Sequence of chain 1.B:
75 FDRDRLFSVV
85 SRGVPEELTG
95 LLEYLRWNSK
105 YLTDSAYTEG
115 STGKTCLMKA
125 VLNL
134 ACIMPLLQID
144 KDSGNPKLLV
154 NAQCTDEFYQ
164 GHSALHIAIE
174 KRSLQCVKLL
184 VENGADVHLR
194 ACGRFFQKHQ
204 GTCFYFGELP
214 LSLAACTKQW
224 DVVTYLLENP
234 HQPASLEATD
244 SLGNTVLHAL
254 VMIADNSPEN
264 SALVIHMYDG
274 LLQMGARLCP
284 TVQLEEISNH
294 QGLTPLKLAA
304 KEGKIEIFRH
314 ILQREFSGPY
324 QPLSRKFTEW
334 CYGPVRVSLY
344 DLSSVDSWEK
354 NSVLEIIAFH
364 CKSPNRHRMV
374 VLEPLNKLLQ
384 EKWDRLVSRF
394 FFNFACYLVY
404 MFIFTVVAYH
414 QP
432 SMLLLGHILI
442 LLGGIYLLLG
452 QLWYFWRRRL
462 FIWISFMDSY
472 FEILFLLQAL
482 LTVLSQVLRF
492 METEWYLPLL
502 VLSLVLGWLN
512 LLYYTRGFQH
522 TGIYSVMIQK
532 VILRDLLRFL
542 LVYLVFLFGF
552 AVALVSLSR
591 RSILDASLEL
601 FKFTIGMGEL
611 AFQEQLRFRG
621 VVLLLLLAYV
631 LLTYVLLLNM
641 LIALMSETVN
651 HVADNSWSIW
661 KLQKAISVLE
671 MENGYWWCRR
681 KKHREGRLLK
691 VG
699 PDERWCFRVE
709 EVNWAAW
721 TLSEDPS

The protein below binds the small molecule below.
Small molecule (SMILES): C=C(C)[C@@H]1CCC(C)=C[C@H]1c1c(O)cc(CCCCC)cc1O

Binding-site contacts:
Ligand atom C05 contacts residue LEU637 of chain 1.B at 3.8 Å (hydrophobic).
Ligand atom C21 contacts residue LEU534 of chain 1.B at 3.7 Å (hydrophobic).
Ligand atom C17 contacts residue LEU537 of chain 1.B at 3.0 Å (hydrophobic).
Ligand atom C20 contacts residue LEU537 of chain 1.B at 3.4 Å (hydrophobic).
Ligand atom C06 contacts residue LEU637 of chain 1.B at 4.0 Å (hydrophobic).
Ligand atom O02 contacts residue LEU537 of chain 1.B at 2.6 Å (h-bond).
Ligand atom C12 contacts residue LEU537 of chain 1.B at 3.2 Å (hydrophobic).
Ligand atom C05 contacts residue TYR634 of chain 1.A at 3.8 Å (hydrophobic).
Ligand atom O01 contacts residue VAL635 of chain 1.A at 4.2 Å.
Ligand atom C16 contacts residue VAL635 of chain 1.A at 3.9 Å (hydrophobic).
Ligand atom C17 contacts residue LEU541 of chain 1.B at 3.9 Å (hydrophobic).
Ligand atom C22 contacts residue VAL635 of chain 1.A at 3.9 Å (hydrophobic).
Ligand atom C17 contacts residue LEU538 of chain 1.B at 4.3 Å (hydrophobic).
Ligand atom C15 contacts residue LEU537 of chain 1.B at 4.3 Å (hydrophobic).
Ligand atom C07 contacts residue LEU631 of chain 1.A at 3.9 Å (hydrophobic).
Ligand atom C06 contacts residue TYR634 of chain 1.A at 3.7 Å (hydrophobic).
Ligand atom C23 contacts residue VAL635 of chain 1.A at 4.0 Å (hydrophobic).
Ligand atom C13 contacts residue LEU637 of chain 1.B at 4.1 Å (hydrophobic).
Ligand atom C10 contacts residue LEU537 of chain 1.B at 4.3 Å (hydrophobic).
Ligand atom O02 contacts residue LEU541 of chain 1.B at 3.2 Å (h-bond).
Ligand atom C18 contacts residue LEU538 of chain 1.B at 4.0 Å (hydrophobic).
Ligand atom C21 contacts residue LEU537 of chain 1.B at 3.7 Å (hydrophobic).
Ligand atom C19 contacts residue LEU537 of chain 1.B at 3.5 Å (hydrophobic).
Ligand atom C10 contacts residue PHE540 of chain 1.B at 4.2 Å (hydrophobic).
Ligand atom C23 contacts residue LEU537 of chain 1.B at 3.9 Å (hydrophobic).
Ligand atom O02 contacts residue PHE540 of chain 1.B at 3.0 Å.
Ligand atom C12 contacts residue LEU541 of chain 1.B at 3.8 Å (hydrophobic).
Ligand atom C20 contacts residue LEU538 of chain 1.B at 3.4 Å (hydrophobic).
Ligand atom C22 contacts residue LEU537 of chain 1.B at 3.6 Å (hydrophobic).
Ligand atom C13 contacts residue TYR544 of chain 1.B at 3.5 Å (hydrophobic).
Ligand atom O01 contacts residue LEU631 of chain 1.A at 3.5 Å (h-bond).
Ligand atom C13 contacts residue PHE540 of chain 1.B at 3.8 Å (hydrophobic).
Ligand atom C04 contacts residue PHE540 of chain 1.B at 4.0 Å (hydrophobic).
Ligand atom C06 contacts residue THR604 of chain 1.B at 4.1 Å.
Ligand atom C08 contacts residue LEU541 of chain 1.B at 4.3 Å (hydrophobic).
Ligand atom C07 contacts residue LEU541 of chain 1.B at 4.0 Å (hydrophobic).
Ligand atom C21 contacts residue LEU538 of chain 1.B at 4.2 Å (hydrophobic).
Ligand atom C14 contacts residue MET640 of chain 1.B at 4.0 Å (hydrophobic).
Ligand atom C12 contacts residue PHE540 of chain 1.B at 4.2 Å (hydrophobic).
Ligand atom C14 contacts residue PHE540 of chain 1.B at 3.5 Å (hydrophobic).

Sequence of chain 1.A:
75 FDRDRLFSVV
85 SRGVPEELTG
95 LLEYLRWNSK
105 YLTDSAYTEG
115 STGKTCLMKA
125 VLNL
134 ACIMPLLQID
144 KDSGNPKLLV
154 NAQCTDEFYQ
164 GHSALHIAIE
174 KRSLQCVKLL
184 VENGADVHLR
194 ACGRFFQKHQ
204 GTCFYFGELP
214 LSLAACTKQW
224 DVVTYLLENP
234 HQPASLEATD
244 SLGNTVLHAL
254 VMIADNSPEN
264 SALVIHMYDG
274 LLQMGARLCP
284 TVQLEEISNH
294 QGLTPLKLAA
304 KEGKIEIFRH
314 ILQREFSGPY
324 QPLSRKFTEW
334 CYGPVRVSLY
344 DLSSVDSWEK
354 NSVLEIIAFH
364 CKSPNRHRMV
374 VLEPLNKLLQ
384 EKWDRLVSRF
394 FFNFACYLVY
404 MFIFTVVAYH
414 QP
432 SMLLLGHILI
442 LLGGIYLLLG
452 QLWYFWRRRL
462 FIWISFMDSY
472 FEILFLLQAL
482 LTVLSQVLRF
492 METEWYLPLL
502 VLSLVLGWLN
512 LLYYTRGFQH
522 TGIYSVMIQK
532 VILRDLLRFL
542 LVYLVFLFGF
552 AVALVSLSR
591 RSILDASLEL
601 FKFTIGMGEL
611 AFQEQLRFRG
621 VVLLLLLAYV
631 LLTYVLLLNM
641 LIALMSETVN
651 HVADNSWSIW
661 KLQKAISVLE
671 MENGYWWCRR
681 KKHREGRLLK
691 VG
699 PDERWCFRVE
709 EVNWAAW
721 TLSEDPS